Sequence of chain 40.B:
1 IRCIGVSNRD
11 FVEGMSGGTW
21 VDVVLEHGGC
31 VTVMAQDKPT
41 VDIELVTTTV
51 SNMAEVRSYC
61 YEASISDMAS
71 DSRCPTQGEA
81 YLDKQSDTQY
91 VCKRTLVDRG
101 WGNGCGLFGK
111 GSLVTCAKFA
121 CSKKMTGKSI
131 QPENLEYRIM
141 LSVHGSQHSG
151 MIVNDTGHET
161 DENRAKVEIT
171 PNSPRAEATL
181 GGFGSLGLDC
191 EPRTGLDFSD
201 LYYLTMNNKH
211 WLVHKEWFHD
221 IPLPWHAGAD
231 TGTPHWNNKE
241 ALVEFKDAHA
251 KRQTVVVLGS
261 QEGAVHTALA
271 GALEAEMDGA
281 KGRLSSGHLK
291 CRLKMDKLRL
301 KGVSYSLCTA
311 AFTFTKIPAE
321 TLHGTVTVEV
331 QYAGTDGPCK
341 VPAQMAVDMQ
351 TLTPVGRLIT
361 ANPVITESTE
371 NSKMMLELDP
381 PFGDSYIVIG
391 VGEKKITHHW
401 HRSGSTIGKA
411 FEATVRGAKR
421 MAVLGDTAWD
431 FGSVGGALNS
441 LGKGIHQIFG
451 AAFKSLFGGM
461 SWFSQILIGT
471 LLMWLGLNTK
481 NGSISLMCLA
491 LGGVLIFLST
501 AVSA

Binding-site contacts:
Ligand atom C8 contacts residue ASN154 of chain 40.B at 3.0 Å.
Ligand atom N2 contacts residue ASN154 of chain 40.B at 2.9 Å.
Ligand atom O5 contacts residue ASN154 of chain 40.B at 2.4 Å (h-bond).
Ligand atom C1 contacts residue MET151 of chain 40.B at 4.2 Å (hydrophobic).
Ligand atom C5 contacts residue ASN154 of chain 40.B at 3.7 Å.
Ligand atom C3 contacts residue ASN154 of chain 40.B at 3.9 Å.
Ligand atom C5 contacts residue MET151 of chain 40.B at 4.1 Å (hydrophobic).
Ligand atom C7 contacts residue ASN154 of chain 40.B at 3.4 Å.
Ligand atom C1 contacts residue ASN154 of chain 40.B at 1.4 Å.
Ligand atom O7 contacts residue ASN154 of chain 40.B at 4.3 Å.
Ligand atom C4 contacts residue ASN154 of chain 40.B at 4.2 Å.
Ligand atom C2 contacts residue ASN154 of chain 40.B at 2.5 Å.
Ligand atom C4 contacts residue MET151 of chain 40.B at 3.5 Å (hydrophobic).
Ligand atom O5 contacts residue MET151 of chain 40.B at 3.7 Å.
Ligand atom O4 contacts residue MET151 of chain 40.B at 4.4 Å.
Ligand atom O3 contacts residue MET151 of chain 40.B at 4.2 Å.
Ligand atom C2 contacts residue MET151 of chain 40.B at 4.0 Å (hydrophobic).
Ligand atom C3 contacts residue MET151 of chain 40.B at 4.1 Å (hydrophobic).

The small molecule below binds the protein below.
Small molecule (SMILES): CC(=O)N[C@@H]1[C@@H](O)[C@H](O)[C@@H](CO)O[C@H]1O